A small-molecule ligand and the protein it binds are described below.
Small molecule (SMILES): COCC(CCO[C@H]1CC[C@@]2(C)C(=CC[C@H]3[C@@H]4C[C@@H]5O[C@]6(CC[C@@H](C)CO6)[C@@H](C)[C@@H]5[C@@]4(C)CC[C@@H]32)C1)COC

Binding-site contacts:
Ligand atom C10 contacts residue PHE319 of chain 1.B at 3.9 Å (hydrophobic).
Ligand atom C03 contacts residue LEU518 of chain 1.B at 4.0 Å (hydrophobic).
Ligand atom C09 contacts residue PHE319 of chain 1.B at 3.4 Å (hydrophobic).
Ligand atom C81 contacts residue VAL525 of chain 1.B at 3.8 Å (hydrophobic).
Ligand atom C75 contacts residue LEU518 of chain 1.B at 3.7 Å (hydrophobic).
Ligand atom O80 contacts residue ALA522 of chain 1.B at 3.7 Å.
Ligand atom C12 contacts residue PHE319 of chain 1.B at 3.5 Å (hydrophobic).
Ligand atom C78 contacts residue VAL525 of chain 1.B at 4.3 Å (hydrophobic).
Ligand atom C75 contacts residue ALA522 of chain 1.B at 3.9 Å (hydrophobic).
Ligand atom C18 contacts residue TRP315 of chain 1.B at 4.0 Å (hydrophobic).
Ligand atom O25 contacts residue TRP318 of chain 1.B at 4.3 Å.
Ligand atom C24 contacts residue TRP318 of chain 1.B at 3.7 Å (hydrophobic).
Ligand atom C77 contacts residue VAL525 of chain 1.B at 4.0 Å (hydrophobic).
Ligand atom C01 contacts residue PHE319 of chain 1.B at 4.0 Å (hydrophobic).
Ligand atom C24 contacts residue TRP315 of chain 1.B at 4.0 Å (hydrophobic).
Ligand atom C74 contacts residue LEU518 of chain 1.B at 4.4 Å (hydrophobic).
Ligand atom C78 contacts residue ALA522 of chain 1.B at 3.9 Å (hydrophobic).
Ligand atom C26 contacts residue TRP318 of chain 1.B at 3.8 Å (hydrophobic).
Ligand atom C19 contacts residue PHE319 of chain 1.B at 3.8 Å (hydrophobic).
Ligand atom C77 contacts residue MET521 of chain 1.B at 4.5 Å (hydrophobic).
Ligand atom C21 contacts residue TRP318 of chain 1.B at 3.9 Å (hydrophobic).
Ligand atom C75 contacts residue MET521 of chain 1.B at 4.1 Å (hydrophobic).
Ligand atom C17 contacts residue TRP315 of chain 1.B at 3.9 Å (hydrophobic).
Ligand atom C22 contacts residue TRP315 of chain 1.B at 4.0 Å (hydrophobic).
Ligand atom C21 contacts residue TRP315 of chain 1.B at 3.6 Å (hydrophobic).
Ligand atom C77 contacts residue ALA522 of chain 1.B at 3.9 Å (hydrophobic).
Ligand atom C79 contacts residue ALA522 of chain 1.B at 3.9 Å (hydrophobic).
Ligand atom C18 contacts residue PHE319 of chain 1.B at 4.3 Å (hydrophobic).
Ligand atom C23 contacts residue TRP318 of chain 1.B at 4.1 Å (hydrophobic).
Ligand atom O49 contacts residue TRP315 of chain 1.B at 4.5 Å.
Ligand atom C10 contacts residue LEU518 of chain 1.B at 3.8 Å (hydrophobic).
Ligand atom O20 contacts residue TRP315 of chain 1.B at 4.1 Å.
Ligand atom C11 contacts residue PHE319 of chain 1.B at 4.3 Å (hydrophobic).
Ligand atom C19 contacts residue TRP315 of chain 1.B at 4.2 Å (hydrophobic).
Ligand atom C18 contacts residue TRP318 of chain 1.B at 4.0 Å (hydrophobic).

Sequence of chain 1.B:
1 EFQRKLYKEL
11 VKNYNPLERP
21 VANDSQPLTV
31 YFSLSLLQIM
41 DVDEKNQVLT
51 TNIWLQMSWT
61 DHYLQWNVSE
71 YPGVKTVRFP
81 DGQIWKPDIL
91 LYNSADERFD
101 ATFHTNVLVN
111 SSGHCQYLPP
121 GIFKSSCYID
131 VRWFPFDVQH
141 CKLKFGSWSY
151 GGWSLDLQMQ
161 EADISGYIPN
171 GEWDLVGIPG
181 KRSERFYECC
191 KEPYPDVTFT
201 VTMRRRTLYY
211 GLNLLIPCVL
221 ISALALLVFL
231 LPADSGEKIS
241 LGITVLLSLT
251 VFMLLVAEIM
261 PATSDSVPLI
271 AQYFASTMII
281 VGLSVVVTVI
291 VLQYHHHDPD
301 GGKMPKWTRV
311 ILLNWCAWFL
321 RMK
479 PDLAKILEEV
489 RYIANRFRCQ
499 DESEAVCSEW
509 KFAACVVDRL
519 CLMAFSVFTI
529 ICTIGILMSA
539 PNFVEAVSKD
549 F